Sequence of chain 1.A:
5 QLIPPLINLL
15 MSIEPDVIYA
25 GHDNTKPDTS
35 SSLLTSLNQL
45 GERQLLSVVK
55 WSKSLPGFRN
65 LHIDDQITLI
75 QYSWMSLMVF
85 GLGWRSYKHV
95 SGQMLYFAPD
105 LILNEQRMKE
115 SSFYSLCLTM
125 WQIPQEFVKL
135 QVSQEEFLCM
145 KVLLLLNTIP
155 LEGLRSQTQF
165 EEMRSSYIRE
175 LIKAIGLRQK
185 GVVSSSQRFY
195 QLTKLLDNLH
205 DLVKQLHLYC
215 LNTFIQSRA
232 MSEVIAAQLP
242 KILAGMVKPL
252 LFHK

This protein binds this small molecule.
Small molecule (SMILES): CC[C@H](C)[C@H](NC(=O)[C@H](CC(=O)O)NC(=O)[C@H](CCC(=O)O)NC(=O)[C@@H](N)CC(C)C)C(=O)N[C@H](C(=O)N[C@@H](CCCN=C(N)N)C(=O)N[C@@H](C)C(=O)N[C@@H](C)C(=O)N[C@@H](CC(C)C)C(=O)N[C@@H](CCSC)C(=O)NCC=O)[C@@H](C)CC

Binding-site contacts:
Ligand atom CD2 contacts residue ARG63 of chain 1.A at 3.1 Å.
Ligand atom CD contacts residue GLN75 of chain 1.A at 3.2 Å.
Ligand atom CG2 contacts residue ILE74 of chain 1.A at 3.1 Å (hydrophobic).
Ligand atom O contacts residue VAL53 of chain 1.A at 3.9 Å.
Ligand atom CG1 contacts residue VAL53 of chain 1.A at 4.0 Å (hydrophobic).
Ligand atom CE contacts residue ILE67 of chain 1.A at 3.2 Å (hydrophobic).
Ligand atom CD1 contacts residue ILE71 of chain 1.A at 3.8 Å (hydrophobic).
Ligand atom CB contacts residue VAL53 of chain 1.A at 3.4 Å (hydrophobic).
Ligand atom CD1 contacts residue TRP78 of chain 1.A at 3.4 Å (hydrophobic).
Ligand atom C contacts residue ARG63 of chain 1.A at 4.1 Å.
Ligand atom OE1 contacts residue GLN75 of chain 1.A at 2.8 Å (h-bond).
Ligand atom CG1 contacts residue LEU49 of chain 1.A at 3.8 Å (hydrophobic).
Ligand atom CA contacts residue VAL53 of chain 1.A at 3.8 Å (hydrophobic).
Ligand atom CD1 contacts residue ILE74 of chain 1.A at 3.4 Å (hydrophobic).
Ligand atom CG contacts residue GLN75 of chain 1.A at 3.1 Å.
Ligand atom CG2 contacts residue VAL53 of chain 1.A at 3.8 Å (hydrophobic).
Ligand atom CD2 contacts residue GLN70 of chain 1.A at 3.0 Å.
Ligand atom C contacts residue LYS57 of chain 1.A at 4.0 Å.
Ligand atom N contacts residue VAL53 of chain 1.A at 3.5 Å.
Ligand atom CD2 contacts residue AS01 of chain 1.C at 3.2 Å.
Ligand atom CG contacts residue ILE71 of chain 1.A at 3.8 Å (hydrophobic).
Ligand atom O contacts residue LYS57 of chain 1.A at 3.4 Å.
Ligand atom CA contacts residue VAL53 of chain 1.A at 4.0 Å (hydrophobic).
Ligand atom O contacts residue LYS57 of chain 1.A at 3.1 Å (salt-bridge).
Ligand atom CZ contacts residue ILE71 of chain 1.A at 4.0 Å (hydrophobic).
Ligand atom C contacts residue VAL53 of chain 1.A at 3.6 Å (hydrophobic).
Ligand atom CD1 contacts residue GLU46 of chain 1.A at 4.0 Å.
Ligand atom CD1 contacts residue LEU49 of chain 1.A at 4.0 Å (hydrophobic).
Ligand atom NH1 contacts residue ILE71 of chain 1.A at 3.9 Å.
Ligand atom CG1 contacts residue ILE74 of chain 1.A at 3.6 Å (hydrophobic).
Ligand atom O contacts residue ARG63 of chain 1.A at 3.0 Å (salt-bridge).
Ligand atom O contacts residue LYS57 of chain 1.A at 3.7 Å.
Ligand atom CB contacts residue GLN75 of chain 1.A at 2.6 Å.
Ligand atom CG contacts residue VAL53 of chain 1.A at 3.8 Å (hydrophobic).
Ligand atom CA contacts residue GLN75 of chain 1.A at 3.3 Å.
Ligand atom CB contacts residue ARG63 of chain 1.A at 4.0 Å.
Ligand atom CD1 contacts residue GLN70 of chain 1.A at 4.0 Å.
Ligand atom N contacts residue GLN75 of chain 1.A at 4.0 Å.
Ligand atom CB contacts residue ILE74 of chain 1.A at 4.0 Å (hydrophobic).
Ligand atom CD1 contacts residue LEU49 of chain 1.A at 3.8 Å (hydrophobic).